Sequence of chain 1.B:
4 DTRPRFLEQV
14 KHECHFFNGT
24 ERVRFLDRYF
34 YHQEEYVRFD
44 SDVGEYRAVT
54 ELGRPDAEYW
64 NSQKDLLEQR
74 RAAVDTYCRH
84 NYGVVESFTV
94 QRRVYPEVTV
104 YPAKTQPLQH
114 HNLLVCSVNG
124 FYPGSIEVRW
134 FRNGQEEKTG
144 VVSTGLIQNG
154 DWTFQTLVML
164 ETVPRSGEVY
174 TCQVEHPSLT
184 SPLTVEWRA

A small-molecule ligand and the protein it binds are described below.
Small molecule (SMILES): CC(=O)N[C@@H]1[C@@H](O)[C@H](O)[C@@H](CO)O[C@H]1O

Sequence of chain 1.A:
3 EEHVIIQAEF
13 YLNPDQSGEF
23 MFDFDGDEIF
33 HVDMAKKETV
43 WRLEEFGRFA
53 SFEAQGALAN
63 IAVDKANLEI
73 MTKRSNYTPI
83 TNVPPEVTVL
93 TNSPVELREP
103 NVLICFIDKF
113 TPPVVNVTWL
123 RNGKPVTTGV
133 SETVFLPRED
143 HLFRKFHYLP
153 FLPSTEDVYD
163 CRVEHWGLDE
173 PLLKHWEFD

Binding-site contacts:
Ligand atom O7 contacts residue GLU166 of chain 1.A at 3.8 Å.
Ligand atom O7 contacts residue HIS167 of chain 1.A at 4.4 Å.
Ligand atom C8 contacts residue ASN118 of chain 1.A at 4.4 Å.
Ligand atom C8 contacts residue VAL116 of chain 1.A at 4.0 Å (hydrophobic).
Ligand atom C7 contacts residue ASN118 of chain 1.A at 3.4 Å.
Ligand atom O7 contacts residue TRP168 of chain 1.A at 4.1 Å.
Ligand atom C8 contacts residue VAL117 of chain 1.A at 4.3 Å (hydrophobic).
Ligand atom O5 contacts residue ASN118 of chain 1.A at 2.5 Å (h-bond).
Ligand atom C8 contacts residue HIS167 of chain 1.A at 3.9 Å.
Ligand atom C5 contacts residue ASN118 of chain 1.A at 3.7 Å.
Ligand atom C3 contacts residue ASN118 of chain 1.A at 3.8 Å.
Ligand atom C8 contacts residue GLU166 of chain 1.A at 3.8 Å.
Ligand atom C4 contacts residue ASN118 of chain 1.A at 4.3 Å.
Ligand atom O3 contacts residue ASP4 of chain 1.B at 4.0 Å.
Ligand atom O7 contacts residue ASN118 of chain 1.A at 3.5 Å (h-bond).
Ligand atom C1 contacts residue ASN118 of chain 1.A at 1.4 Å.
Ligand atom N2 contacts residue ASN118 of chain 1.A at 2.9 Å (h-bond).
Ligand atom O3 contacts residue TRP168 of chain 1.A at 3.6 Å.
Ligand atom N2 contacts residue TRP168 of chain 1.A at 4.0 Å.
Ligand atom C7 contacts residue GLU166 of chain 1.A at 4.3 Å.
Ligand atom C7 contacts residue TRP168 of chain 1.A at 3.6 Å (hydrophobic).
Ligand atom C8 contacts residue TRP168 of chain 1.A at 3.5 Å (hydrophobic).
Ligand atom C2 contacts residue ASN118 of chain 1.A at 2.5 Å.
Ligand atom C1 contacts residue GLU166 of chain 1.A at 4.3 Å.